Sequence of chain 1.A:
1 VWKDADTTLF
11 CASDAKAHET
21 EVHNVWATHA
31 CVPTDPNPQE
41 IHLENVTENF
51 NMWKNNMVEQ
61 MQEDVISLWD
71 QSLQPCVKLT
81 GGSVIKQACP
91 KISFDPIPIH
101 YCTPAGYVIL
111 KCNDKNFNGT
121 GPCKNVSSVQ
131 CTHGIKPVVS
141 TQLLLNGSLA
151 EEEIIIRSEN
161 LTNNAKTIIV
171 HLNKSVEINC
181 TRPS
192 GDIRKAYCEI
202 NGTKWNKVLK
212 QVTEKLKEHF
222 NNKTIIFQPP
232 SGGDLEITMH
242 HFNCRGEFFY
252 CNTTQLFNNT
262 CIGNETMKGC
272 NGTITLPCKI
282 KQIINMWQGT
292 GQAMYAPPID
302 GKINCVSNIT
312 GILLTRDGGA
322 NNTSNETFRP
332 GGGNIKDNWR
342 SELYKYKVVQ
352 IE

A protein and the small-molecule ligand that binds it are described below.
Small molecule (SMILES): CC(=O)N[C@@H]1[C@@H](O)[C@H](O)[C@@H](CO)O[C@H]1O

Binding-site contacts:
Ligand atom C7 contacts residue ASN253 of chain 1.A at 3.9 Å.
Ligand atom C5 contacts residue ASN253 of chain 1.A at 3.6 Å.
Ligand atom C8 contacts residue THR239 of chain 1.A at 4.0 Å.
Ligand atom C4 contacts residue ASN253 of chain 1.A at 4.1 Å.
Ligand atom N2 contacts residue ASN253 of chain 1.A at 2.7 Å (h-bond).
Ligand atom O5 contacts residue ASN253 of chain 1.A at 2.4 Å (h-bond).
Ligand atom C6 contacts residue THR255 of chain 1.A at 4.3 Å.
Ligand atom C5 contacts residue THR255 of chain 1.A at 3.6 Å.
Ligand atom C3 contacts residue THR255 of chain 1.A at 4.4 Å.
Ligand atom C2 contacts residue ASN253 of chain 1.A at 2.3 Å.
Ligand atom C3 contacts residue ASN253 of chain 1.A at 3.7 Å.
Ligand atom C8 contacts residue MET240 of chain 1.A at 4.0 Å (hydrophobic).
Ligand atom C1 contacts residue ASN253 of chain 1.A at 1.4 Å.
Ligand atom C8 contacts residue ASN253 of chain 1.A at 4.5 Å.
Ligand atom C1 contacts residue THR255 of chain 1.A at 3.4 Å.
Ligand atom O5 contacts residue THR255 of chain 1.A at 3.4 Å (h-bond).
Ligand atom C2 contacts residue THR255 of chain 1.A at 4.5 Å.